Sequence of chain 22.C:
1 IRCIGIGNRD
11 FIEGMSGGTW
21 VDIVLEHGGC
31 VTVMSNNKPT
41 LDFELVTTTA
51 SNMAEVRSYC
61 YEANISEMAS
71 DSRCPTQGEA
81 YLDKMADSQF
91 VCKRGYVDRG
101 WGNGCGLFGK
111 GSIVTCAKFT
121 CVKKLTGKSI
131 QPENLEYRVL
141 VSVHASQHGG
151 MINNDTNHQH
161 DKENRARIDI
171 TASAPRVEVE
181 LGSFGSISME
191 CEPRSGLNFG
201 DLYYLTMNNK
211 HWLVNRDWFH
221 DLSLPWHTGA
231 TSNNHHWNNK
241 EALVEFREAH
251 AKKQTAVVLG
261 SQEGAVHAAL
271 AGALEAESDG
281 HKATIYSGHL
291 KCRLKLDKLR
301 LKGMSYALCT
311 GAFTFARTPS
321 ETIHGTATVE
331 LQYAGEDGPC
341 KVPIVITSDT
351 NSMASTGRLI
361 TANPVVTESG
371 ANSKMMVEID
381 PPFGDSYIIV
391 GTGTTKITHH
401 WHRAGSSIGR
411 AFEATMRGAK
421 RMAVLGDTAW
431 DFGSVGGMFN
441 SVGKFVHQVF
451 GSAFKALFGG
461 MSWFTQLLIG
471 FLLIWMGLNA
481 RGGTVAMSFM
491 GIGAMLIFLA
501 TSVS

This small molecule binds to this protein.
Small molecule (SMILES): CC(=O)N[C@H]1[C@H](O[C@H]2[C@H](O)[C@@H](NC(C)=O)CO[C@@H]2CO[C@@H]2O[C@@H](C)[C@@H](O)[C@@H](O)[C@@H]2O)O[C@H](CO)[C@@H](O)[C@@H]1O

Binding-site contacts:
Ligand atom C2 contacts residue GLY150 of chain 22.C at 3.8 Å.
Ligand atom N2 contacts residue GLY150 of chain 22.C at 3.5 Å (h-bond).
Ligand atom N2 contacts residue ASN154 of chain 22.C at 2.9 Å (h-bond).
Ligand atom C4 contacts residue ASN154 of chain 22.C at 4.2 Å.
Ligand atom O5 contacts residue ASN157 of chain 22.C at 4.2 Å.
Ligand atom O5 contacts residue ASN154 of chain 22.C at 2.3 Å (h-bond).
Ligand atom C6 contacts residue ASN157 of chain 22.C at 3.7 Å.
Ligand atom C1 contacts residue MET151 of chain 22.C at 4.2 Å (hydrophobic).
Ligand atom O5 contacts residue THR156 of chain 22.C at 4.1 Å.
Ligand atom C8 contacts residue GLY150 of chain 22.C at 3.7 Å.
Ligand atom O7 contacts residue ASN154 of chain 22.C at 4.0 Å.
Ligand atom O6 contacts residue MET151 of chain 22.C at 4.4 Å.
Ligand atom C1 contacts residue ASN154 of chain 22.C at 1.4 Å.
Ligand atom C6 contacts residue THR156 of chain 22.C at 3.8 Å.
Ligand atom C7 contacts residue GLY150 of chain 22.C at 3.1 Å.
Ligand atom C2 contacts residue ASN154 of chain 22.C at 2.4 Å.
Ligand atom C4 contacts residue MET151 of chain 22.C at 3.9 Å (hydrophobic).
Ligand atom C5 contacts residue ASN154 of chain 22.C at 3.6 Å.
Ligand atom C1 contacts residue THR156 of chain 22.C at 4.2 Å.
Ligand atom C6 contacts residue ASP161 of chain 22.C at 3.7 Å.
Ligand atom O7 contacts residue HIS148 of chain 22.C at 3.6 Å.
Ligand atom C5 contacts residue MET151 of chain 22.C at 3.8 Å (hydrophobic).
Ligand atom C8 contacts residue ASN157 of chain 22.C at 3.3 Å.
Ligand atom C1 contacts residue GLY150 of chain 22.C at 4.0 Å.
Ligand atom C5 contacts residue THR156 of chain 22.C at 4.1 Å.
Ligand atom C3 contacts residue ASN154 of chain 22.C at 3.8 Å.
Ligand atom C7 contacts residue ASN154 of chain 22.C at 3.7 Å.
Ligand atom C3 contacts residue MET151 of chain 22.C at 4.1 Å (hydrophobic).
Ligand atom C5 contacts residue THR156 of chain 22.C at 3.8 Å.
Ligand atom O5 contacts residue MET151 of chain 22.C at 3.9 Å.
Ligand atom O5 contacts residue THR156 of chain 22.C at 3.8 Å.
Ligand atom C2 contacts residue MET151 of chain 22.C at 4.3 Å (hydrophobic).
Ligand atom O7 contacts residue GLY150 of chain 22.C at 2.9 Å (h-bond).
Ligand atom C8 contacts residue THR156 of chain 22.C at 4.2 Å.
Ligand atom C6 contacts residue THR156 of chain 22.C at 3.9 Å.